Binding-site contacts:
Ligand atom O6 contacts residue VAL226 of chain 1.K at 3.8 Å.
Ligand atom C3 contacts residue ASN215 of chain 1.K at 3.8 Å.
Ligand atom C1 contacts residue ASN215 of chain 1.K at 1.4 Å.
Ligand atom O5 contacts residue VAL226 of chain 1.K at 4.0 Å.
Ligand atom C7 contacts residue LYS190 of chain 1.K at 4.2 Å.
Ligand atom O6 contacts residue ASN215 of chain 1.K at 4.5 Å.
Ligand atom N2 contacts residue MET110 of chain 1.K at 4.4 Å.
Ligand atom C7 contacts residue MET110 of chain 1.K at 4.0 Å (hydrophobic).
Ligand atom C2 contacts residue ASN108 of chain 1.K at 3.8 Å.
Ligand atom N2 contacts residue LYS190 of chain 1.K at 3.9 Å.
Ligand atom C4 contacts residue ASN215 of chain 1.K at 4.1 Å.
Ligand atom C8 contacts residue LYS190 of chain 1.K at 3.3 Å.
Ligand atom C8 contacts residue MET110 of chain 1.K at 3.9 Å (hydrophobic).
Ligand atom O6 contacts residue SER217 of chain 1.K at 4.1 Å.
Ligand atom O5 contacts residue CYS216 of chain 1.K at 4.3 Å.
Ligand atom O7 contacts residue ASN108 of chain 1.K at 2.8 Å (h-bond).
Ligand atom O7 contacts residue MET110 of chain 1.K at 4.3 Å.
Ligand atom C5 contacts residue ASN215 of chain 1.K at 3.6 Å.
Ligand atom C1 contacts residue CYS216 of chain 1.K at 4.4 Å (hydrophobic).
Ligand atom N2 contacts residue ASN108 of chain 1.K at 3.9 Å.
Ligand atom C7 contacts residue ASN215 of chain 1.K at 4.0 Å.
Ligand atom N2 contacts residue ASN215 of chain 1.K at 2.9 Å (h-bond).
Ligand atom C2 contacts residue ASN215 of chain 1.K at 2.4 Å.
Ligand atom C7 contacts residue ASN108 of chain 1.K at 3.5 Å.
Ligand atom O5 contacts residue ASN215 of chain 1.K at 2.2 Å (h-bond).

Sequence of chain 1.K:
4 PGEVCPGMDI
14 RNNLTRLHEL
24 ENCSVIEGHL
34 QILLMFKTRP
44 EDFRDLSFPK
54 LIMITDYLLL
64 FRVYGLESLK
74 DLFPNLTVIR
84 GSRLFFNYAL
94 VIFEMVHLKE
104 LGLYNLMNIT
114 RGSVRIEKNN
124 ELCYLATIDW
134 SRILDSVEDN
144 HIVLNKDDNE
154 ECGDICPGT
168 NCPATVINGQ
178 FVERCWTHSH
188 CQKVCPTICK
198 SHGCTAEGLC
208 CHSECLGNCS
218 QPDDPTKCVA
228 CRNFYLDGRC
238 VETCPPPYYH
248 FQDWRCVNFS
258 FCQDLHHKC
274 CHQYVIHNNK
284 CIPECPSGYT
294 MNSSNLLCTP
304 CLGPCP

A small-molecule ligand and the protein it binds are described below.
Small molecule (SMILES): CC(=O)N[C@@H]1[C@@H](O)[C@H](O)[C@@H](CO)O[C@H]1O